The protein below binds the small molecule below.
Small molecule (SMILES): CC(C)C[C@H](N)C(=O)N[C@H](CO)CCC(N)=O

Binding-site contacts:
Ligand atom O contacts residue GLY143 of chain 1.B at 3.2 Å (h-bond).
Ligand atom N contacts residue MET165 of chain 1.B at 4.1 Å.
Ligand atom CA contacts residue HIS164 of chain 1.B at 3.5 Å.
Ligand atom NE2 contacts residue PHE140 of chain 1.B at 3.1 Å (h-bond).
Ligand atom NE2 contacts residue ASN142 of chain 1.B at 4.0 Å.
Ligand atom CA contacts residue CYS145 of chain 1.B at 2.7 Å (hydrophobic).
Ligand atom O contacts residue CYS145 of chain 1.B at 2.6 Å (h-bond).
Ligand atom N contacts residue CYS145 of chain 1.B at 3.0 Å (h-bond).
Ligand atom C contacts residue HIS164 of chain 1.B at 3.5 Å.
Ligand atom CD2 contacts residue MET165 of chain 1.B at 2.8 Å (hydrophobic).
Ligand atom CA contacts residue HIS164 of chain 1.B at 4.1 Å.
Ligand atom CG contacts residue ASN142 of chain 1.B at 3.7 Å.
Ligand atom CD2 contacts residue ARG188 of chain 1.B at 4.0 Å.
Ligand atom C contacts residue CYS145 of chain 1.B at 1.8 Å (hydrophobic).
Ligand atom OE1 contacts residue GLU166 of chain 1.B at 3.6 Å.
Ligand atom O contacts residue SER144 of chain 1.B at 3.4 Å (h-bond).
Ligand atom CD1 contacts residue HIS41 of chain 1.B at 3.9 Å.
Ligand atom CB contacts residue SER144 of chain 1.B at 4.0 Å.
Ligand atom CG contacts residue MET165 of chain 1.B at 4.1 Å (hydrophobic).
Ligand atom N contacts residue HIS164 of chain 1.B at 3.1 Å (h-bond).
Ligand atom CB contacts residue LEU141 of chain 1.B at 4.0 Å (hydrophobic).
Ligand atom NE2 contacts residue GLU166 of chain 1.B at 3.5 Å (salt-bridge).
Ligand atom OE1 contacts residue HIS163 of chain 1.B at 2.7 Å (h-bond).
Ligand atom CA contacts residue MET165 of chain 1.B at 3.9 Å (hydrophobic).
Ligand atom NE2 contacts residue LEU141 of chain 1.B at 3.5 Å.
Ligand atom CD2 contacts residue HIS41 of chain 1.B at 4.0 Å.
Ligand atom N contacts residue MET165 of chain 1.B at 3.8 Å.
Ligand atom OE1 contacts residue PHE140 of chain 1.B at 3.8 Å.
Ligand atom CB contacts residue HIS41 of chain 1.B at 3.9 Å.
Ligand atom CB contacts residue CYS145 of chain 1.B at 3.2 Å (hydrophobic).
Ligand atom CD contacts residue HIS163 of chain 1.B at 3.8 Å.
Ligand atom CD contacts residue LEU141 of chain 1.B at 4.0 Å (hydrophobic).
Ligand atom OE1 contacts residue MET165 of chain 1.B at 3.9 Å.
Ligand atom OE1 contacts residue HIS172 of chain 1.B at 3.9 Å.
Ligand atom C contacts residue HIS41 of chain 1.B at 4.0 Å.
Ligand atom CD contacts residue GLU166 of chain 1.B at 3.8 Å.
Ligand atom CD2 contacts residue ASP187 of chain 1.B at 3.6 Å.
Ligand atom C contacts residue CYS145 of chain 1.B at 3.9 Å (hydrophobic).
Ligand atom OE1 contacts residue SER144 of chain 1.B at 4.1 Å.
Ligand atom CD1 contacts residue MET49 of chain 1.B at 3.9 Å (hydrophobic).

Sequence of chain 1.B:
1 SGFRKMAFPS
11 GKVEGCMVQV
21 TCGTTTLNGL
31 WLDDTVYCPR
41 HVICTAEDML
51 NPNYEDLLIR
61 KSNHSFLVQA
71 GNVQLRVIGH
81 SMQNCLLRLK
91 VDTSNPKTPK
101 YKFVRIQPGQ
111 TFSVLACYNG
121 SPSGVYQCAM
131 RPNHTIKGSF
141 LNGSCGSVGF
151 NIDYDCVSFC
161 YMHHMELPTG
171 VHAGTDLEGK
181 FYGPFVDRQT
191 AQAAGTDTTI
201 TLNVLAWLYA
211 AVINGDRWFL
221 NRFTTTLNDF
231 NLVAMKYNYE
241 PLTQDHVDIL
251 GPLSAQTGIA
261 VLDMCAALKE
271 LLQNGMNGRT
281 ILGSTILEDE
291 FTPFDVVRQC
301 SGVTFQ

Sequence of chain 1.A:
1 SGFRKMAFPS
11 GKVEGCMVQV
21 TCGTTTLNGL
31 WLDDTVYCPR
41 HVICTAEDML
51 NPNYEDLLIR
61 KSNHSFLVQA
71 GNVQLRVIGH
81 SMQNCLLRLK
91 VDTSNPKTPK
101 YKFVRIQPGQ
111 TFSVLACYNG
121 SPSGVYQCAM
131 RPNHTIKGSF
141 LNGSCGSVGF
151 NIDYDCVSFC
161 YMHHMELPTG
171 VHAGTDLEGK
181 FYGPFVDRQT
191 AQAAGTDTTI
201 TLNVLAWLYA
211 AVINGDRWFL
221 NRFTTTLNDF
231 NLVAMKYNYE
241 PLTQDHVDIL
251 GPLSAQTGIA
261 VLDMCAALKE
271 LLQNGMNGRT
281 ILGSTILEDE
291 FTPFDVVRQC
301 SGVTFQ